The small molecule below binds the protein below.
Small molecule (SMILES): CC[C@H](C)[C@H](NC(=O)[C@H](CCC(=O)O)NC(=O)[C@@H](NC(=O)[C@H](CC1=CN=C2C=CC=CC12)NC(=O)CNC(=O)[C@@H](N)CCCN=C(N)N)C(C)C)C(=O)N[C@H]1CSSC[C@@H](C(=O)N[C@@H](CC(C)C)C(=O)N[C@H](C(=O)N[C@H](C=O)CCC(=O)O)[C@@H](C)O)NC(=O)[C@H](CCCN=C(N)N)NC(=O)CNC(=O)[C@H](Cc2ccc(O)cc2)NC(=O)[C@H](CC(=O)O)NC(=O)[C@H](CC(=O)O)NC(=O)[C@H](C)NC(=O)[C@H](C)NC1=O

Sequence of chain 1.B:
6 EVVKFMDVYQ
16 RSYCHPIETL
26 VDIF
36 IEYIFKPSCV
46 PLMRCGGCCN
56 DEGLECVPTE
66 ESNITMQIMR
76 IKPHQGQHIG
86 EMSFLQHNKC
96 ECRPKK

Sequence of chain 1.A:
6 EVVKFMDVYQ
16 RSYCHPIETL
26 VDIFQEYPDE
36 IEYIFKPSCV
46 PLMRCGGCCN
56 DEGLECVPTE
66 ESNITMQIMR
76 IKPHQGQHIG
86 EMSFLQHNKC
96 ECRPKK

Binding-site contacts:
Ligand atom CA contacts residue HIS83 of chain 1.B at 3.6 Å.
Ligand atom NE1 contacts residue GLY85 of chain 1.B at 3.3 Å.
Ligand atom O contacts residue PHE10 of chain 1.A at 3.4 Å.
Ligand atom N contacts residue HIS83 of chain 1.B at 3.6 Å (h-bond).
Ligand atom CD contacts residue HIS83 of chain 1.B at 3.5 Å.
Ligand atom CZ2 contacts residue GLY85 of chain 1.B at 3.3 Å.
Ligand atom N contacts residue ILE84 of chain 1.B at 3.1 Å (h-bond).
Ligand atom CA contacts residue MET87 of chain 1.B at 3.6 Å (hydrophobic).
Ligand atom O contacts residue GLN82 of chain 1.B at 3.1 Å (h-bond).
Ligand atom CZ3 contacts residue ARG75 of chain 1.B at 3.4 Å.
Ligand atom O contacts residue GLN82 of chain 1.B at 3.5 Å (h-bond).
Ligand atom O contacts residue HIS83 of chain 1.B at 3.2 Å.
Ligand atom N contacts residue ILE84 of chain 1.B at 2.7 Å (h-bond).
Ligand atom N contacts residue GLN82 of chain 1.B at 3.5 Å (h-bond).
Ligand atom C contacts residue GLN82 of chain 1.B at 3.3 Å.
Ligand atom O contacts residue GLU86 of chain 1.B at 3.3 Å (salt-bridge).
Ligand atom OE2 contacts residue HIS83 of chain 1.B at 2.7 Å (h-bond).
Ligand atom CG contacts residue HIS83 of chain 1.B at 3.7 Å.
Ligand atom NE1 contacts residue ILE73 of chain 1.B at 2.9 Å (h-bond).
Ligand atom N contacts residue GLN82 of chain 1.B at 3.1 Å (h-bond).
Ligand atom CA contacts residue GLN82 of chain 1.B at 3.6 Å.
Ligand atom CZ2 contacts residue ARG75 of chain 1.B at 3.6 Å.
Ligand atom N contacts residue MET87 of chain 1.B at 3.7 Å.
Ligand atom CA contacts residue ILE84 of chain 1.B at 3.4 Å (hydrophobic).
Ligand atom O contacts residue ILE84 of chain 1.B at 3.4 Å.
Ligand atom O contacts residue GLY85 of chain 1.B at 3.0 Å.
Ligand atom CA contacts residue PHE10 of chain 1.A at 3.7 Å (hydrophobic).
Ligand atom O contacts residue ILE84 of chain 1.B at 2.9 Å (h-bond).
Ligand atom CZ2 contacts residue ILE84 of chain 1.B at 3.6 Å (hydrophobic).
Ligand atom CA contacts residue GLU86 of chain 1.B at 3.4 Å.
Ligand atom OD1 contacts residue GLN82 of chain 1.B at 3.0 Å (h-bond).
Ligand atom CZ2 contacts residue HIS83 of chain 1.B at 3.5 Å.
Ligand atom C contacts residue GLU86 of chain 1.B at 3.5 Å.
Ligand atom CB contacts residue ILE84 of chain 1.B at 3.4 Å (hydrophobic).
Ligand atom O contacts residue GLU86 of chain 1.B at 2.8 Å (salt-bridge).
Ligand atom O contacts residue MET87 of chain 1.B at 3.4 Å.
Ligand atom CE2 contacts residue GLY85 of chain 1.B at 3.3 Å.
Ligand atom CD1 contacts residue MET87 of chain 1.B at 3.6 Å (hydrophobic).
Ligand atom N contacts residue PHE29 of chain 1.B at 3.4 Å.
Ligand atom N contacts residue GLU86 of chain 1.B at 2.8 Å (salt-bridge).